Sequence of chain 3.A:
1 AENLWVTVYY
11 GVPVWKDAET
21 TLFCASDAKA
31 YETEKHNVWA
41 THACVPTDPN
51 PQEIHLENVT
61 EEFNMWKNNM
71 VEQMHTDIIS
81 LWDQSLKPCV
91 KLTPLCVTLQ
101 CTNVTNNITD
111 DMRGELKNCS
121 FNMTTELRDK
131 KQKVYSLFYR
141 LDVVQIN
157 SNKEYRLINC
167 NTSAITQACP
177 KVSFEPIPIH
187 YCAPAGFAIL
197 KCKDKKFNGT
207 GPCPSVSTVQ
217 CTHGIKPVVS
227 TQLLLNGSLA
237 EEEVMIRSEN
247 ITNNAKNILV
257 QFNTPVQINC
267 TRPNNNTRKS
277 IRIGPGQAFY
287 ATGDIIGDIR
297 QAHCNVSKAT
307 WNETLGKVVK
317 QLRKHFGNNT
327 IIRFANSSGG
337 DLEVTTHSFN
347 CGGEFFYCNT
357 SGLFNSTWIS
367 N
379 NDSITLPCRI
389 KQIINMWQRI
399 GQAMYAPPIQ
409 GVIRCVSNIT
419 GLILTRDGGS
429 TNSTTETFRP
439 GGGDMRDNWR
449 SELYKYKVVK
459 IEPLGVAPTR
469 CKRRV

Sequence of chain 3.F:
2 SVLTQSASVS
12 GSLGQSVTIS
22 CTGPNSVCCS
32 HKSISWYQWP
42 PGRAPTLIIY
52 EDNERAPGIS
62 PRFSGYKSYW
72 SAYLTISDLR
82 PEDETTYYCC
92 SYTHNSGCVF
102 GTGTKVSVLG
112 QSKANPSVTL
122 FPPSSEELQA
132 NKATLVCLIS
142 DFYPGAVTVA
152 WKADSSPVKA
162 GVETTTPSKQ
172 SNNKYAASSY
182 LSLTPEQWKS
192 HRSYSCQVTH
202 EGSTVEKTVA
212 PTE

This small molecule binds to this protein.
Small molecule (SMILES): CC(=O)N[C@H]1[C@H](O[C@H]2[C@H](O)[C@@H](NC(C)=O)CO[C@@H]2CO)O[C@H](CO)[C@@H](O[C@@H]2O[C@H](CO[C@H]3O[C@H](CO[C@H]4O[C@H](CO)[C@@H](O)[C@H](O)[C@@H]4O)[C@@H](O)[C@H](O[C@H]4O[C@H](CO)[C@@H](O)[C@H](O)[C@@H]4O)[C@@H]3O)[C@@H](O)[C@H](O[C@H]3O[C@H](CO)[C@@H](O)[C@H](O)[C@@H]3O)[C@@H]2O)[C@@H]1O

Sequence of chain 3.E:
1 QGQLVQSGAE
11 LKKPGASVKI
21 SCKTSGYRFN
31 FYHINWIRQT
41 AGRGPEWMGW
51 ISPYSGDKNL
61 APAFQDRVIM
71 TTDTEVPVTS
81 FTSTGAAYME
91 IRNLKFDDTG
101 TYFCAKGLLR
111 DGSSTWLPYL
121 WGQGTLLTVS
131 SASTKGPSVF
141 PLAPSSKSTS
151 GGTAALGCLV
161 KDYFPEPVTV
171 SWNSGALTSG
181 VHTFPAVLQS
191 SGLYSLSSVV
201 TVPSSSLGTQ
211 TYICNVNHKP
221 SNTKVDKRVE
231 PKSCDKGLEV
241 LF

Sequence of chain 3.B:
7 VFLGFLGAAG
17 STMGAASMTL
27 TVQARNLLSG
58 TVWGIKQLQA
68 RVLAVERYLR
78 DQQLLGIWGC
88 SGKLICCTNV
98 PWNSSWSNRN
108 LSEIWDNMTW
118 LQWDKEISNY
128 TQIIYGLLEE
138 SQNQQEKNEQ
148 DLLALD

Binding-site contacts:
Ligand atom C1 contacts residue ASN58 of chain 3.A at 1.4 Å.
Ligand atom C1 contacts residue ASN59 of chain 3.E at 3.3 Å.
Ligand atom O2 contacts residue THR115 of chain 3.E at 3.3 Å.
Ligand atom O5 contacts residue ASN58 of chain 3.A at 2.3 Å (h-bond).
Ligand atom C6 contacts residue ASP111 of chain 3.E at 3.2 Å.
Ligand atom C8 contacts residue SER17 of chain 3.B at 3.3 Å.
Ligand atom C2 contacts residue GLY112 of chain 3.E at 3.4 Å.
Ligand atom C3 contacts residue ASP57 of chain 3.E at 3.5 Å.
Ligand atom C2 contacts residue ASN58 of chain 3.A at 2.5 Å.
Ligand atom C6 contacts residue ASN30 of chain 3.E at 3.3 Å.
Ligand atom N2 contacts residue SER52 of chain 3.E at 3.4 Å (h-bond).
Ligand atom O6 contacts residue ASP111 of chain 3.E at 2.7 Å (salt-bridge).
Ligand atom O7 contacts residue SER52 of chain 3.E at 2.8 Å (h-bond).
Ligand atom C1 contacts residue ASN96 of chain 3.F at 3.5 Å.
Ligand atom O6 contacts residue PHE31 of chain 3.E at 3.2 Å.
Ligand atom C5 contacts residue ARG110 of chain 3.E at 3.3 Å.
Ligand atom O2 contacts residue GLY112 of chain 3.E at 3.0 Å (h-bond).
Ligand atom O7 contacts residue SER17 of chain 3.B at 2.5 Å (h-bond).
Ligand atom O5 contacts residue ARG110 of chain 3.E at 3.1 Å (salt-bridge).
Ligand atom N2 contacts residue HIS33 of chain 3.E at 3.5 Å (h-bond).
Ligand atom C7 contacts residue HIS33 of chain 3.E at 3.1 Å.
Ligand atom C5 contacts residue GLY112 of chain 3.E at 3.4 Å.
Ligand atom C2 contacts residue ASN96 of chain 3.F at 3.2 Å.
Ligand atom O6 contacts residue LYS58 of chain 3.E at 2.8 Å (salt-bridge).
Ligand atom O7 contacts residue ASN58 of chain 3.A at 2.7 Å (h-bond).
Ligand atom C7 contacts residue SER17 of chain 3.B at 3.1 Å.
Ligand atom C7 contacts residue ASN58 of chain 3.A at 3.0 Å.
Ligand atom O2 contacts residue ASN96 of chain 3.F at 3.3 Å (h-bond).
Ligand atom C8 contacts residue ARG110 of chain 3.E at 3.3 Å.
Ligand atom O6 contacts residue ARG110 of chain 3.E at 3.1 Å.
Ligand atom O4 contacts residue ASP57 of chain 3.E at 2.5 Å (salt-bridge).
Ligand atom O6 contacts residue ASN96 of chain 3.F at 3.0 Å (h-bond).
Ligand atom O5 contacts residue ASN59 of chain 3.E at 2.8 Å (h-bond).
Ligand atom N2 contacts residue ASN58 of chain 3.A at 2.9 Å (h-bond).
Ligand atom O5 contacts residue ASN96 of chain 3.F at 2.9 Å (h-bond).
Ligand atom C6 contacts residue ASN96 of chain 3.F at 3.4 Å.
Ligand atom C4 contacts residue ASP57 of chain 3.E at 3.4 Å.
Ligand atom O6 contacts residue ASP111 of chain 3.E at 2.9 Å (salt-bridge).
Ligand atom O7 contacts residue HIS33 of chain 3.E at 3.2 Å (h-bond).
Ligand atom O3 contacts residue HIS33 of chain 3.E at 3.2 Å (h-bond).